A small-molecule ligand and the protein it binds are described below.
Small molecule (SMILES): O=C[C@@H](O)CO

Sequence of chain 2.B:
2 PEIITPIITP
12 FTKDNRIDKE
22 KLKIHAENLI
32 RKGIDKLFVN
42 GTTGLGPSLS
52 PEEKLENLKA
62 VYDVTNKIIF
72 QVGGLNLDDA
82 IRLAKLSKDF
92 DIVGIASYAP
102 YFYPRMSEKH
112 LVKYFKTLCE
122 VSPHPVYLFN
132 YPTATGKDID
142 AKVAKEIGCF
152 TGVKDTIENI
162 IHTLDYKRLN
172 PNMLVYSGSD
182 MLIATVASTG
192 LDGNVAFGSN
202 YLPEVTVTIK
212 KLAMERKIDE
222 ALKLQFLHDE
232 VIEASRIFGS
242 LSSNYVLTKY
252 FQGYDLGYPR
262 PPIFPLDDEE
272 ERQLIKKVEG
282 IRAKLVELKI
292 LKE

Binding-site contacts:
Ligand atom O3 contacts residue LEU242 of chain 2.B at 3.5 Å.
Ligand atom C2 contacts residue THR43 of chain 2.B at 4.1 Å.
Ligand atom C2 contacts residue THR44 of chain 2.B at 4.3 Å.
Ligand atom C3 contacts residue LEU242 of chain 2.B at 4.2 Å (hydrophobic).
Ligand atom C3 contacts residue SSH1 of chain 2.I at 0.9 Å.
Ligand atom O3 contacts residue ASN245 of chain 2.B at 3.5 Å (h-bond).
Ligand atom O2 contacts residue SSH1 of chain 2.I at 2.5 Å (h-bond).
Ligand atom O1 contacts residue SSH1 of chain 2.I at 2.2 Å (h-bond).
Ligand atom O3 contacts residue PHE198 of chain 2.B at 3.7 Å.
Ligand atom O1 contacts residue PHE198 of chain 2.B at 4.3 Å.
Ligand atom O2 contacts residue TYR132 of chain 2.B at 4.2 Å.
Ligand atom O2 contacts residue THR43 of chain 2.B at 4.1 Å.
Ligand atom C2 contacts residue SSH1 of chain 2.I at 1.4 Å.
Ligand atom C3 contacts residue PHE198 of chain 2.B at 3.5 Å (hydrophobic).
Ligand atom C3 contacts residue THR44 of chain 2.B at 3.9 Å.
Ligand atom O1 contacts residue TYR132 of chain 2.B at 3.5 Å (h-bond).
Ligand atom O3 contacts residue SSH1 of chain 2.I at 1.9 Å (h-bond).
Ligand atom C1 contacts residue SSH1 of chain 2.I at 1.1 Å.
Ligand atom C1 contacts residue TYR132 of chain 2.B at 3.2 Å (hydrophobic).
Ligand atom O2 contacts residue LEU242 of chain 2.B at 3.6 Å.
Ligand atom C2 contacts residue TYR132 of chain 2.B at 4.2 Å (hydrophobic).
Ligand atom O2 contacts residue SER241 of chain 2.B at 3.9 Å.
Ligand atom O3 contacts residue SER241 of chain 2.B at 3.1 Å (h-bond).
Ligand atom C3 contacts residue SER241 of chain 2.B at 4.1 Å.
Ligand atom C2 contacts residue LEU242 of chain 2.B at 4.0 Å (hydrophobic).
Ligand atom O3 contacts residue THR44 of chain 2.B at 4.4 Å.